Sequence of chain 2.B:
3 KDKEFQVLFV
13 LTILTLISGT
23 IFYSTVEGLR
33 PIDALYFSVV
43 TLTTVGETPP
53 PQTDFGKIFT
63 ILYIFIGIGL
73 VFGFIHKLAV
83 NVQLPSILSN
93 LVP

A small-molecule ligand and the protein it binds are described below.
Small molecule (SMILES): NCC(=O)O

Binding-site contacts:
Ligand atom N contacts residue MPD1 of chain 2.Q at 3.3 Å.
Ligand atom OXT contacts residue THR22 of chain 2.B at 3.8 Å.
Ligand atom N contacts residue LEU37 of chain 2.B at 4.0 Å.
Ligand atom CA contacts residue MPD1 of chain 2.Q at 4.3 Å.